A protein and the small-molecule ligand that binds it are described below.
Small molecule (SMILES): CC(=O)N[C@@H]1[C@@H](O)[C@H](O)[C@@H](CO)O[C@H]1O

Binding-site contacts:
Ligand atom O7 contacts residue ASN135 of chain 1.E at 3.1 Å (h-bond).
Ligand atom N2 contacts residue ASN135 of chain 1.E at 3.0 Å (h-bond).
Ligand atom C8 contacts residue ASN135 of chain 1.E at 4.4 Å.
Ligand atom C1 contacts residue ASN135 of chain 1.E at 1.5 Å.
Ligand atom O6 contacts residue LYS149 of chain 1.E at 3.1 Å (salt-bridge).
Ligand atom O5 contacts residue LYS149 of chain 1.E at 3.8 Å.
Ligand atom C5 contacts residue ASN135 of chain 1.E at 3.8 Å.
Ligand atom C5 contacts residue LYS149 of chain 1.E at 4.2 Å.
Ligand atom O6 contacts residue ASN135 of chain 1.E at 4.5 Å.
Ligand atom O6 contacts residue ARG172 of chain 1.E at 4.2 Å.
Ligand atom C3 contacts residue ASN135 of chain 1.E at 3.9 Å.
Ligand atom O6 contacts residue GLY146 of chain 1.E at 3.1 Å (h-bond).
Ligand atom C1 contacts residue LYS149 of chain 1.E at 4.3 Å.
Ligand atom C6 contacts residue LYS149 of chain 1.E at 4.2 Å.
Ligand atom C6 contacts residue GLY146 of chain 1.E at 3.9 Å.
Ligand atom C2 contacts residue ASN135 of chain 1.E at 2.5 Å.
Ligand atom C7 contacts residue ASN135 of chain 1.E at 3.2 Å.
Ligand atom C4 contacts residue ASN135 of chain 1.E at 4.3 Å.
Ligand atom O5 contacts residue ASN135 of chain 1.E at 2.4 Å (h-bond).
Ligand atom O5 contacts residue GLY146 of chain 1.E at 3.9 Å.

Sequence of chain 1.E:
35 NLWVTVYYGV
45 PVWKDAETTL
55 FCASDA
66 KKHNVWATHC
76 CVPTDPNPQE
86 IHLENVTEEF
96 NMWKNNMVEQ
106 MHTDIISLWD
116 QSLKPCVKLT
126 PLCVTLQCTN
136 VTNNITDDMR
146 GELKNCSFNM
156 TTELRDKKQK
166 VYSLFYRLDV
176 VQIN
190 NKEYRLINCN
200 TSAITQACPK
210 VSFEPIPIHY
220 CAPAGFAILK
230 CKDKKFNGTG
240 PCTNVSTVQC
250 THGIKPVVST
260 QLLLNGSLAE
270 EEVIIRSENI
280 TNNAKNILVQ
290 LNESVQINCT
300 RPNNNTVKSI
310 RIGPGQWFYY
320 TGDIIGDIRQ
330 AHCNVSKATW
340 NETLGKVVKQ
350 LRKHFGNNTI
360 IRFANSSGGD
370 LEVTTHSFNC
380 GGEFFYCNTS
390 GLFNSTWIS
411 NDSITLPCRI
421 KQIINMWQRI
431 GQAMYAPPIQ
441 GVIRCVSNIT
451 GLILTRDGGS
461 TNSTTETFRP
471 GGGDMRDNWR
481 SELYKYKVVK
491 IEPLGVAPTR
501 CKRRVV